Sequence of chain 1.D:
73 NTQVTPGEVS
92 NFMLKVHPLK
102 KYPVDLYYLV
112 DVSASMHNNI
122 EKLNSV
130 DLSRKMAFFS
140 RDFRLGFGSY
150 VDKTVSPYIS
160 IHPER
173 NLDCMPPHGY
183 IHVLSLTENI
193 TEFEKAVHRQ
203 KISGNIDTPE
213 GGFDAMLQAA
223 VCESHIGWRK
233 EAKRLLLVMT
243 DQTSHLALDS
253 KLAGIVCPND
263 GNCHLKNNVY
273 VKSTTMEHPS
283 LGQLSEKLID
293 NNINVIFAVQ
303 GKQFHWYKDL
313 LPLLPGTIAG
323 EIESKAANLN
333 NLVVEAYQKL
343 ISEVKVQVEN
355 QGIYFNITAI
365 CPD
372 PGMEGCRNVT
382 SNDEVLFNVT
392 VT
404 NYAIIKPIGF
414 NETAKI

This protein binds this small molecule.
Small molecule (SMILES): CC(=O)N[C@H]1[C@H](O[C@H]2[C@H](O)[C@@H](NC(C)=O)CO[C@@H]2CO)O[C@H](CO)[C@@H](O)[C@@H]1O

Binding-site contacts:
Ligand atom C8 contacts residue ASN191 of chain 1.D at 4.2 Å.
Ligand atom C2 contacts residue ASN191 of chain 1.D at 2.5 Å.
Ligand atom O6 contacts residue GLU194 of chain 1.D at 4.0 Å.
Ligand atom C5 contacts residue ASN191 of chain 1.D at 3.7 Å.
Ligand atom C3 contacts residue THR193 of chain 1.D at 4.3 Å.
Ligand atom O5 contacts residue GLU194 of chain 1.D at 4.4 Å.
Ligand atom N2 contacts residue THR193 of chain 1.D at 4.2 Å.
Ligand atom C4 contacts residue ASN191 of chain 1.D at 4.2 Å.
Ligand atom O5 contacts residue ASN191 of chain 1.D at 2.4 Å (h-bond).
Ligand atom C3 contacts residue ASN191 of chain 1.D at 3.8 Å.
Ligand atom N2 contacts residue ASN191 of chain 1.D at 2.9 Å (h-bond).
Ligand atom C5 contacts residue GLU194 of chain 1.D at 4.0 Å.
Ligand atom O7 contacts residue ASN191 of chain 1.D at 2.6 Å (h-bond).
Ligand atom C1 contacts residue ASN191 of chain 1.D at 1.4 Å.
Ligand atom C7 contacts residue ASN191 of chain 1.D at 3.0 Å.
Ligand atom C6 contacts residue GLU194 of chain 1.D at 4.2 Å.